This small molecule binds to this protein.
Small molecule (SMILES): CC(=O)N[C@H]1[C@H](O[C@H]2[C@H](O)[C@@H](NC(C)=O)CO[C@@H]2CO)O[C@H](CO)[C@@H](O)[C@@H]1O

Binding-site contacts:
Ligand atom C1 contacts residue ASN1134 of chain 1.C at 1.4 Å.
Ligand atom C8 contacts residue ILE1132 of chain 1.C at 4.3 Å (hydrophobic).
Ligand atom C5 contacts residue ASN1134 of chain 1.C at 3.6 Å.
Ligand atom C4 contacts residue ASN1134 of chain 1.C at 4.2 Å.
Ligand atom O5 contacts residue ASN1134 of chain 1.C at 2.3 Å (h-bond).
Ligand atom C2 contacts residue ASN1134 of chain 1.C at 2.4 Å.
Ligand atom C3 contacts residue ASN1134 of chain 1.C at 3.8 Å.
Ligand atom C8 contacts residue ASN1134 of chain 1.C at 4.4 Å.
Ligand atom C7 contacts residue ASN1134 of chain 1.C at 3.1 Å.
Ligand atom O7 contacts residue ASN1134 of chain 1.C at 3.0 Å (h-bond).
Ligand atom N2 contacts residue ASN1134 of chain 1.C at 2.9 Å (h-bond).
Ligand atom O6 contacts residue ASN1134 of chain 1.C at 4.5 Å.

Sequence of chain 1.C:
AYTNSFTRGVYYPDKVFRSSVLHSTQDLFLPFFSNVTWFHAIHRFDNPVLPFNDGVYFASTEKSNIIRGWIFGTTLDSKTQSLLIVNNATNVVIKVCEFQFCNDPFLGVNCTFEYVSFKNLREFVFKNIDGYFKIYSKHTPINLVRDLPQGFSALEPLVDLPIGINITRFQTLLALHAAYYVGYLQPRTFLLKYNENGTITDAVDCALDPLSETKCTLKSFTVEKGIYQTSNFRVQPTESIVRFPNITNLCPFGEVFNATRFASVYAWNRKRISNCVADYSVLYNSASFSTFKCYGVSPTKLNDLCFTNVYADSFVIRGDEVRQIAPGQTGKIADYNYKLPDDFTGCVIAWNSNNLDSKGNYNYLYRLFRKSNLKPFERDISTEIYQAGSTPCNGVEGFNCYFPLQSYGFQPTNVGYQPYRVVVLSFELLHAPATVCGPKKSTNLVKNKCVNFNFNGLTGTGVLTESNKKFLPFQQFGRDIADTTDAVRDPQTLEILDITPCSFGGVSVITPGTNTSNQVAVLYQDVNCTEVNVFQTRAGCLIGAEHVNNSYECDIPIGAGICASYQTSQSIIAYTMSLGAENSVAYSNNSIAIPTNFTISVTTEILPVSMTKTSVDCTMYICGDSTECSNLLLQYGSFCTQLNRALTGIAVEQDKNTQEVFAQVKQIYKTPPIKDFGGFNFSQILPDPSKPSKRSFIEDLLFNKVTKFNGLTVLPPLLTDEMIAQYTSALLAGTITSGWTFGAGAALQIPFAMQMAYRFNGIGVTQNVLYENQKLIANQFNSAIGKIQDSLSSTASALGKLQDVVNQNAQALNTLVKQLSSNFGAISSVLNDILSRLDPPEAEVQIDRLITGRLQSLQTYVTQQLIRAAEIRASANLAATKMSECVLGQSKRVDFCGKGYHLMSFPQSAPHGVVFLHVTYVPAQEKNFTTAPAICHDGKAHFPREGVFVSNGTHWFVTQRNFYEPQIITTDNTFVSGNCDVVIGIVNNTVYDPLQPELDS